A small-molecule ligand and the protein it binds are described below.
Small molecule (SMILES): CC(=O)N[C@@H]1[C@@H](O)[C@H](O)[C@@H](CO)O[C@H]1O

Binding-site contacts:
Ligand atom O5 contacts residue ASN53 of chain 1.B at 2.5 Å (h-bond).
Ligand atom C4 contacts residue ASN53 of chain 1.B at 4.4 Å.
Ligand atom C2 contacts residue ASN53 of chain 1.B at 2.5 Å.
Ligand atom C1 contacts residue ASN53 of chain 1.B at 1.5 Å.
Ligand atom O7 contacts residue LEU46 of chain 1.B at 4.5 Å.
Ligand atom C5 contacts residue ASN53 of chain 1.B at 3.7 Å.
Ligand atom C7 contacts residue ASN53 of chain 1.B at 3.7 Å.
Ligand atom C3 contacts residue ASN53 of chain 1.B at 3.9 Å.
Ligand atom O7 contacts residue ASN53 of chain 1.B at 3.8 Å.
Ligand atom N2 contacts residue ASN53 of chain 1.B at 2.8 Å (h-bond).

Sequence of chain 1.B:
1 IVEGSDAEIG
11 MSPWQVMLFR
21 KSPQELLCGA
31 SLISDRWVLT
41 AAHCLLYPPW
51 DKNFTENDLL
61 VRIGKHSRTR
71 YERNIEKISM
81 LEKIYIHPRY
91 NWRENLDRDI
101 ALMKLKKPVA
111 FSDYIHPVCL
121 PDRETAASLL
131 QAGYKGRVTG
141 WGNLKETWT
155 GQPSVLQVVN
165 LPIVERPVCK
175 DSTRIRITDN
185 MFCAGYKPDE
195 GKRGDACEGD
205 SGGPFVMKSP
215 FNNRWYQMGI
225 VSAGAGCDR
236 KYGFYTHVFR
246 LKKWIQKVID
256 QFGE